Sequence of chain 41.T:
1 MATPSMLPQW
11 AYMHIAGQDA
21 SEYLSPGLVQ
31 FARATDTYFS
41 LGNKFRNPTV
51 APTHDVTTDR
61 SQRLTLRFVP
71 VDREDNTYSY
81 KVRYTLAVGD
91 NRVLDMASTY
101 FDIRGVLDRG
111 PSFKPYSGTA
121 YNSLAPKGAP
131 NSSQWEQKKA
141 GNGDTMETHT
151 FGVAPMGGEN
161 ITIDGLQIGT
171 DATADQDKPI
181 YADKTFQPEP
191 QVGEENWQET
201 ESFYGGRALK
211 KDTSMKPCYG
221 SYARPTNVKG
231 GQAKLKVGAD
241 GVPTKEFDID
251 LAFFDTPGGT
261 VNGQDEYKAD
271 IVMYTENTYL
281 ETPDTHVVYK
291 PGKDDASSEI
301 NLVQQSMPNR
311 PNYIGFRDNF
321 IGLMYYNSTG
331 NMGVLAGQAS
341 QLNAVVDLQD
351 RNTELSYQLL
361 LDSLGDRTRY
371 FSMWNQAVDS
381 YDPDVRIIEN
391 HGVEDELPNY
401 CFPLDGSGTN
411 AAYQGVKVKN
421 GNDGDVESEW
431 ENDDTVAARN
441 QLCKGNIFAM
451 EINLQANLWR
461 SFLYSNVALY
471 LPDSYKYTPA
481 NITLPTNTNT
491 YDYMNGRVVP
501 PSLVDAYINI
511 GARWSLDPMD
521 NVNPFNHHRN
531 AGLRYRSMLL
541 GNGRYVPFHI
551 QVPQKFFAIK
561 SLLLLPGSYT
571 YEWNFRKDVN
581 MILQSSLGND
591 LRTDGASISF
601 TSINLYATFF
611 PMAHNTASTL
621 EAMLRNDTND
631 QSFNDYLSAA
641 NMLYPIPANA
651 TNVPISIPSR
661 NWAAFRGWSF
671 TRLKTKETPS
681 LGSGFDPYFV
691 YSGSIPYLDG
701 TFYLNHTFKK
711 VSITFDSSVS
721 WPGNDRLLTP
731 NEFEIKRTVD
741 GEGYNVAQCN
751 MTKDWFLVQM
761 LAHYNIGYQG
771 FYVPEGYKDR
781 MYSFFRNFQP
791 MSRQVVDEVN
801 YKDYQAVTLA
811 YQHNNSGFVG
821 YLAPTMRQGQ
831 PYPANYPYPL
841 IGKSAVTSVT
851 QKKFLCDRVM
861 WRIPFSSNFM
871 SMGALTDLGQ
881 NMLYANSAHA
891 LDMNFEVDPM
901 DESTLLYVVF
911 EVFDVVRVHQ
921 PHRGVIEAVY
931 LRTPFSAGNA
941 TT

A protein and the small-molecule ligand that binds it are described below.
Small molecule (SMILES): CC[C@H](C)[C@H](NC(=O)[C@@H](N)CC(=O)O)C(=O)N[C@@H](CC(N)=O)C(=O)N[C@@H](Cc1ccccc1)C(=O)N[C@@H](CO)C(=O)N[C@@H](CO)C(=O)N[C@H](C=O)CC(C)C

Sequence of chain 41.U:
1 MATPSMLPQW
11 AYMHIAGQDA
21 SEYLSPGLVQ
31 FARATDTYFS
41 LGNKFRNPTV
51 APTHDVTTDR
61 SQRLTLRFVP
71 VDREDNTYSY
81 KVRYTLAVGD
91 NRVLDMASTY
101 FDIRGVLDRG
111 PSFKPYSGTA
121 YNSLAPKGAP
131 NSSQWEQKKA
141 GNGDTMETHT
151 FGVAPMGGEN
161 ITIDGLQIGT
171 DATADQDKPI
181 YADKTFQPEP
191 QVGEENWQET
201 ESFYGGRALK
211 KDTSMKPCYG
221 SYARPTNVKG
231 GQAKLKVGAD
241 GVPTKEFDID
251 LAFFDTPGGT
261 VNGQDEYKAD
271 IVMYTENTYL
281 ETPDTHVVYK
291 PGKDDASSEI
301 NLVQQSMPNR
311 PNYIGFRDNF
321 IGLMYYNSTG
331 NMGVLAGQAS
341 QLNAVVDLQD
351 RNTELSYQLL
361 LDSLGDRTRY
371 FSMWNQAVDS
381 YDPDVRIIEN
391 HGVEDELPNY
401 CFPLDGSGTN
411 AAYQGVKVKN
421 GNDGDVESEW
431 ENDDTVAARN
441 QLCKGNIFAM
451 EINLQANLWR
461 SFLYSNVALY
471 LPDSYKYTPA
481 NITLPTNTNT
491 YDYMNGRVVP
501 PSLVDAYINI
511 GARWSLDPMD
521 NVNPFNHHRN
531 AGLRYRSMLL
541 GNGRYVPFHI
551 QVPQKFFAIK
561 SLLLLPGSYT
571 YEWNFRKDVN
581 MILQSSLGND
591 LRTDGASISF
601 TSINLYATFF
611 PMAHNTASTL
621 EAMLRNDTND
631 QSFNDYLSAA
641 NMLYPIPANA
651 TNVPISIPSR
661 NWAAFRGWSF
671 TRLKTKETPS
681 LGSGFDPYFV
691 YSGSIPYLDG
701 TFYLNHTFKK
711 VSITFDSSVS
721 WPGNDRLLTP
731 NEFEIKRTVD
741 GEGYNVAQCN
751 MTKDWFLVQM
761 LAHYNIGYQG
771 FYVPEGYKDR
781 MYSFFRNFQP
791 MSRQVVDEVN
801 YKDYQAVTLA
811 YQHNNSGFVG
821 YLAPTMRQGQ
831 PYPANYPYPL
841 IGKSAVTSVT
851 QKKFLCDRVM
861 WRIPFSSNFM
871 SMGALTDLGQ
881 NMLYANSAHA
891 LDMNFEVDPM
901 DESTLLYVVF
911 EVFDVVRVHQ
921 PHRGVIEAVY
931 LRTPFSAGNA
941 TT

Binding-site contacts:
Ligand atom CZ contacts residue ASN634 of chain 41.T at 3.8 Å.
Ligand atom O contacts residue ARG666 of chain 41.T at 3.1 Å (salt-bridge).
Ligand atom CZ contacts residue PHE633 of chain 41.T at 3.7 Å (hydrophobic).
Ligand atom CD1 contacts residue LEU637 of chain 41.T at 3.7 Å (hydrophobic).
Ligand atom OD2 contacts residue SER871 of chain 41.T at 3.2 Å (h-bond).
Ligand atom O contacts residue GLY42 of chain 41.U at 2.9 Å (h-bond).
Ligand atom CA contacts residue TYR636 of chain 41.T at 3.7 Å (hydrophobic).
Ligand atom CD1 contacts residue ALA20 of chain 41.U at 3.7 Å (hydrophobic).
Ligand atom C contacts residue GLU911 of chain 41.T at 3.3 Å.
Ligand atom O contacts residue TYR636 of chain 41.T at 3.1 Å (h-bond).
Ligand atom O contacts residue TYR636 of chain 41.T at 3.5 Å (h-bond).
Ligand atom CA contacts residue GLU911 of chain 41.T at 3.8 Å.
Ligand atom N contacts residue ASN47 of chain 41.U at 3.8 Å.
Ligand atom N contacts residue GLY42 of chain 41.U at 3.2 Å (h-bond).
Ligand atom CA contacts residue GLY42 of chain 41.U at 3.6 Å.
Ligand atom CD1 contacts residue SER21 of chain 41.U at 3.6 Å.
Ligand atom OD1 contacts residue ALA762 of chain 41.T at 3.5 Å.
Ligand atom O contacts residue ASN47 of chain 41.U at 3.3 Å (h-bond).
Ligand atom CA contacts residue PHE45 of chain 41.U at 3.6 Å (hydrophobic).
Ligand atom O contacts residue GLU911 of chain 41.T at 3.1 Å (salt-bridge).
Ligand atom N contacts residue ARG46 of chain 41.U at 3.5 Å (salt-bridge).
Ligand atom CB contacts residue PHE45 of chain 41.U at 3.3 Å (hydrophobic).
Ligand atom CA contacts residue ASN47 of chain 41.U at 3.8 Å.
Ligand atom O contacts residue ARG46 of chain 41.U at 3.5 Å (salt-bridge).
Ligand atom CB contacts residue GLY42 of chain 41.U at 3.5 Å.
Ligand atom CD1 contacts residue ASN634 of chain 41.T at 3.6 Å.
Ligand atom CB contacts residue GLY42 of chain 41.U at 3.7 Å.
Ligand atom C contacts residue GLY42 of chain 41.U at 3.5 Å.
Ligand atom N contacts residue TYR636 of chain 41.T at 3.8 Å.
Ligand atom N contacts residue PHE45 of chain 41.U at 3.4 Å (h-bond).
Ligand atom N contacts residue SER871 of chain 41.T at 3.5 Å (h-bond).
Ligand atom OD2 contacts residue PRO864 of chain 41.T at 3.7 Å.
Ligand atom CD1 contacts residue ARG33 of chain 41.U at 3.8 Å.
Ligand atom OD1 contacts residue ALA874 of chain 41.T at 3.7 Å.
Ligand atom CG1 contacts residue GLU911 of chain 41.T at 3.7 Å.
Ligand atom ND2 contacts residue ARG666 of chain 41.T at 3.4 Å (salt-bridge).
Ligand atom CG2 contacts residue TYR636 of chain 41.T at 3.4 Å (hydrophobic).
Ligand atom OD1 contacts residue ARG862 of chain 41.T at 3.1 Å.
Ligand atom CE1 contacts residue ASN634 of chain 41.T at 3.4 Å.
Ligand atom CG2 contacts residue LEU637 of chain 41.T at 3.8 Å (hydrophobic).